Binding-site contacts:
Ligand atom O7 contacts residue ASN75 of chain 49.E at 3.2 Å (h-bond).
Ligand atom C8 contacts residue PHE98 of chain 49.E at 3.6 Å (hydrophobic).
Ligand atom O5 contacts residue ASN75 of chain 49.E at 2.1 Å (h-bond).
Ligand atom O6 contacts residue NAG1 of chain 49.Z at 4.1 Å.
Ligand atom C2 contacts residue ASN75 of chain 49.E at 2.6 Å.
Ligand atom C3 contacts residue NAG1 of chain 49.Z at 3.3 Å.
Ligand atom C7 contacts residue MET126 of chain 49.E at 3.8 Å (hydrophobic).
Ligand atom C4 contacts residue NAG1 of chain 49.Z at 2.9 Å.
Ligand atom C6 contacts residue ASN75 of chain 49.E at 3.8 Å.
Ligand atom C1 contacts residue ASN75 of chain 49.E at 1.3 Å.
Ligand atom O5 contacts residue THR48 of chain 49.F at 4.0 Å.
Ligand atom C6 contacts residue NAG1 of chain 49.Z at 3.4 Å.
Ligand atom C6 contacts residue THR48 of chain 49.F at 4.4 Å.
Ligand atom C6 contacts residue CYS45 of chain 49.F at 4.4 Å (hydrophobic).
Ligand atom C4 contacts residue ASN75 of chain 49.E at 4.0 Å.
Ligand atom O6 contacts residue ASN75 of chain 49.E at 3.8 Å.
Ligand atom O6 contacts residue CYS45 of chain 49.F at 3.4 Å (h-bond).
Ligand atom O7 contacts residue MET126 of chain 49.E at 3.1 Å.
Ligand atom C5 contacts residue ASN75 of chain 49.E at 3.2 Å.
Ligand atom O6 contacts residue THR48 of chain 49.F at 4.0 Å.
Ligand atom C5 contacts residue NAG1 of chain 49.Z at 3.7 Å.
Ligand atom C8 contacts residue ASN75 of chain 49.E at 3.0 Å.
Ligand atom C2 contacts residue NAG1 of chain 49.Z at 4.1 Å.
Ligand atom C8 contacts residue MET126 of chain 49.E at 3.7 Å (hydrophobic).
Ligand atom O4 contacts residue NAG1 of chain 49.Z at 1.6 Å.
Ligand atom O3 contacts residue NAG1 of chain 49.Z at 2.4 Å (h-bond).
Ligand atom C7 contacts residue ASN75 of chain 49.E at 2.8 Å.
Ligand atom N2 contacts residue ASN75 of chain 49.E at 3.0 Å (h-bond).
Ligand atom O6 contacts residue GLU46 of chain 49.F at 3.8 Å.
Ligand atom C3 contacts residue ASN75 of chain 49.E at 3.5 Å.

A protein and the small-molecule ligand that binds it are described below.
Small molecule (SMILES): CC(=O)N[C@@H]1[C@@H](O)[C@H](O)[C@@H](CO)O[C@H]1O

Sequence of chain 49.F:
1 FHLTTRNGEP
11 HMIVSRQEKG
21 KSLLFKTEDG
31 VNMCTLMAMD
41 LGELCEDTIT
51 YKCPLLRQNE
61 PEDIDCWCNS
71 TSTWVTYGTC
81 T

Sequence of chain 49.E:
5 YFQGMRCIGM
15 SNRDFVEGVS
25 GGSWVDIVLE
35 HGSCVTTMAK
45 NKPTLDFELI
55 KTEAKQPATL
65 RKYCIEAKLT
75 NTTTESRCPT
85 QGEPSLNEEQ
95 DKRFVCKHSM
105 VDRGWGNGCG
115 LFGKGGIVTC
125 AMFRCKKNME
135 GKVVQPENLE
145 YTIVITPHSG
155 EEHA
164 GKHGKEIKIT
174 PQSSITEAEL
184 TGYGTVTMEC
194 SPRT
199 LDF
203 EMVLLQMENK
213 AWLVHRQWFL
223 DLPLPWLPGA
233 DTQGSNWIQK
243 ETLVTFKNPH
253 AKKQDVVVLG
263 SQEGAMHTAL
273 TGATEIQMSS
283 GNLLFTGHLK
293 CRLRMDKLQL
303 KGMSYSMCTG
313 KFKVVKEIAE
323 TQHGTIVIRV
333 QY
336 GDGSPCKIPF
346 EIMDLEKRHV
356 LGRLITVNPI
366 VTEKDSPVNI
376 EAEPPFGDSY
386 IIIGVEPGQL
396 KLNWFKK